Sequence of chain 10.A:
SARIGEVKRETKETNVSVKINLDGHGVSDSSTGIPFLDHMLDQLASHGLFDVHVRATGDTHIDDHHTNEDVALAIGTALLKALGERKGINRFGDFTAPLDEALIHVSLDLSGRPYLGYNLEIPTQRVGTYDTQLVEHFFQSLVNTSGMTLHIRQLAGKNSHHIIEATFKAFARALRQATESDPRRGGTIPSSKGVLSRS

Binding-site contacts:
Ligand atom C7 contacts residue GLU19 of chain 14.A at 3.4 Å.
Ligand atom N1 contacts residue MN1 of chain 2.C at 2.3 Å.
Ligand atom C5 contacts residue HIS72 of chain 14.A at 3.6 Å.
Ligand atom N4 contacts residue GLU75 of chain 14.A at 3.1 Å (salt-bridge).
Ligand atom N1 contacts residue HIS167 of chain 10.A at 3.1 Å (h-bond).
Ligand atom C7 contacts residue MN1 of chain 2.C at 3.5 Å.
Ligand atom C5 contacts residue MN1 of chain 2.B at 3.3 Å.
Ligand atom P9 contacts residue ARG119 of chain 2.A at 3.9 Å.
Ligand atom N2 contacts residue GLU171 of chain 10.A at 3.8 Å.
Ligand atom O11 contacts residue LYS199 of chain 2.A at 2.7 Å (salt-bridge).
Ligand atom N1 contacts residue HIS72 of chain 14.A at 3.3 Å (h-bond).
Ligand atom C5 contacts residue HIS168 of chain 10.A at 3.9 Å.
Ligand atom O10 contacts residue ARG97 of chain 2.A at 2.8 Å (salt-bridge).
Ligand atom N1 contacts residue GLU171 of chain 10.A at 3.1 Å (salt-bridge).
Ligand atom C5 contacts residue HIS71 of chain 14.A at 3.2 Å.
Ligand atom P9 contacts residue SER197 of chain 2.A at 3.8 Å.
Ligand atom O13 contacts residue HIS72 of chain 14.A at 3.1 Å (h-bond).
Ligand atom N2 contacts residue MN1 of chain 2.C at 3.2 Å.
Ligand atom C5 contacts residue HIS167 of chain 10.A at 3.3 Å.
Ligand atom O13 contacts residue GLU171 of chain 10.A at 3.5 Å (salt-bridge).
Ligand atom O13 contacts residue MN1 of chain 2.C at 2.4 Å.
Ligand atom N4 contacts residue HIS168 of chain 10.A at 3.3 Å (h-bond).
Ligand atom N4 contacts residue HIS71 of chain 14.A at 3.0 Å (h-bond).
Ligand atom C3 contacts residue GLU75 of chain 14.A at 3.8 Å.
Ligand atom O13 contacts residue HIS45 of chain 10.A at 3.3 Å (h-bond).
Ligand atom C3 contacts residue LEU105 of chain 10.A at 3.8 Å (hydrophobic).
Ligand atom O12 contacts residue SER197 of chain 2.A at 2.6 Å (h-bond).
Ligand atom C3 contacts residue MN1 of chain 2.B at 3.2 Å.
Ligand atom O10 contacts residue ARG119 of chain 2.A at 3.0 Å (salt-bridge).
Ligand atom C5 contacts residue MN1 of chain 2.C at 3.3 Å.
Ligand atom O12 contacts residue ARG97 of chain 2.A at 2.8 Å (salt-bridge).
Ligand atom C6 contacts residue GLU171 of chain 10.A at 3.1 Å.
Ligand atom P9 contacts residue ARG97 of chain 2.A at 3.7 Å.
Ligand atom O11 contacts residue ARG119 of chain 2.A at 2.8 Å (salt-bridge).
Ligand atom C7 contacts residue GLU171 of chain 10.A at 3.5 Å.
Ligand atom O10 contacts residue LYS175 of chain 10.A at 2.7 Å (salt-bridge).
Ligand atom O13 contacts residue GLU19 of chain 14.A at 2.7 Å (salt-bridge).
Ligand atom C6 contacts residue MN1 of chain 2.C at 3.5 Å.
Ligand atom N4 contacts residue MN1 of chain 2.B at 2.2 Å.
Ligand atom C8 contacts residue GLU171 of chain 10.A at 3.5 Å.

A protein and the small-molecule ligand that binds it are described below.
Small molecule (SMILES): O=P(O)(O)C[C@@H](O)Cn1cncn1

Sequence of chain 2.A:
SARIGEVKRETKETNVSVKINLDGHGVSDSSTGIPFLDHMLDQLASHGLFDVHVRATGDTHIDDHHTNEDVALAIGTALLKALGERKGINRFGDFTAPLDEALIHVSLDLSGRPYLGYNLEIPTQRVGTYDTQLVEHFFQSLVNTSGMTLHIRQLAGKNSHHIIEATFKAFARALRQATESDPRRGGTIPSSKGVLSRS

Sequence of chain 14.A:
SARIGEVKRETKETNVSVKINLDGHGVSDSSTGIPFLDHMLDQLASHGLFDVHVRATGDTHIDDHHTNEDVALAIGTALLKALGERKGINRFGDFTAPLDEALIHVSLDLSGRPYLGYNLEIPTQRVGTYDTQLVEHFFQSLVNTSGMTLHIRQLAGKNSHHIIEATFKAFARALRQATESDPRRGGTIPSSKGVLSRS